A protein and the small-molecule ligand that binds it are described below.
Small molecule (SMILES): COc1ccc(Br)cc1S(=O)(=O)Nc1cc2c(C)noc2cc1O

Binding-site contacts:
Ligand atom CAF contacts residue ILE119 of chain 1.A at 4.2 Å (hydrophobic).
Ligand atom CAT contacts residue ILE119 of chain 1.A at 4.2 Å (hydrophobic).
Ligand atom BRAX contacts residue TRP54 of chain 1.A at 4.2 Å.
Ligand atom BRAX contacts residue ILE119 of chain 1.A at 3.8 Å.
Ligand atom OAG contacts residue TYR112 of chain 1.A at 3.8 Å.
Ligand atom CAK contacts residue VAL60 of chain 1.A at 3.5 Å (hydrophobic).
Ligand atom CAE contacts residue LEU67 of chain 1.A at 4.0 Å (hydrophobic).
Ligand atom OAN contacts residue LEU65 of chain 1.A at 4.3 Å.
Ligand atom BRAX contacts residue ASP118 of chain 1.A at 4.1 Å.
Ligand atom CAJ contacts residue VAL60 of chain 1.A at 4.1 Å (hydrophobic).
Ligand atom OAG contacts residue TYR70 of chain 1.A at 4.2 Å.
Ligand atom NAL contacts residue TYR70 of chain 1.A at 4.1 Å.
Ligand atom OAO contacts residue LEU65 of chain 1.A at 3.5 Å.
Ligand atom CAA contacts residue ILE119 of chain 1.A at 4.1 Å (hydrophobic).
Ligand atom OAG contacts residue ILE119 of chain 1.A at 4.1 Å.
Ligand atom OAI contacts residue LEU67 of chain 1.A at 3.6 Å.
Ligand atom CAP contacts residue TRP54 of chain 1.A at 4.3 Å (hydrophobic).
Ligand atom OAN contacts residue TRP54 of chain 1.A at 3.5 Å.
Ligand atom NAH contacts residue LEU65 of chain 1.A at 3.9 Å.
Ligand atom CAB contacts residue LEU67 of chain 1.A at 4.2 Å (hydrophobic).
Ligand atom BRAX contacts residue MET122 of chain 1.A at 3.2 Å.
Ligand atom CAC contacts residue LEU67 of chain 1.A at 4.0 Å (hydrophobic).
Ligand atom NAL contacts residue ASN113 of chain 1.A at 3.9 Å.
Ligand atom CAE contacts residue ASN113 of chain 1.A at 3.8 Å.
Ligand atom CAJ contacts residue ILE119 of chain 1.A at 4.1 Å (hydrophobic).
Ligand atom SAM contacts residue LEU65 of chain 1.A at 4.2 Å.
Ligand atom OAG contacts residue ASN113 of chain 1.A at 3.0 Å (h-bond).
Ligand atom CAE contacts residue TYR112 of chain 1.A at 4.1 Å (hydrophobic).
Ligand atom OAN contacts residue PRO55 of chain 1.A at 4.0 Å.
Ligand atom CAT contacts residue TRP54 of chain 1.A at 4.1 Å (hydrophobic).
Ligand atom CAK contacts residue PRO55 of chain 1.A at 3.4 Å (hydrophobic).
Ligand atom CAB contacts residue ILE119 of chain 1.A at 4.3 Å (hydrophobic).
Ligand atom CAF contacts residue ASN113 of chain 1.A at 4.0 Å.
Ligand atom NAL contacts residue ILE119 of chain 1.A at 4.1 Å.
Ligand atom CAB contacts residue LEU65 of chain 1.A at 4.0 Å (hydrophobic).
Ligand atom CAD contacts residue LEU67 of chain 1.A at 3.8 Å (hydrophobic).
Ligand atom CAC contacts residue LEU65 of chain 1.A at 4.2 Å (hydrophobic).
Ligand atom CAU contacts residue ILE119 of chain 1.A at 4.1 Å (hydrophobic).
Ligand atom CAF contacts residue LEU67 of chain 1.A at 4.3 Å (hydrophobic).
Ligand atom CAU contacts residue TRP54 of chain 1.A at 3.6 Å (hydrophobic).

Sequence of chain 1.A:
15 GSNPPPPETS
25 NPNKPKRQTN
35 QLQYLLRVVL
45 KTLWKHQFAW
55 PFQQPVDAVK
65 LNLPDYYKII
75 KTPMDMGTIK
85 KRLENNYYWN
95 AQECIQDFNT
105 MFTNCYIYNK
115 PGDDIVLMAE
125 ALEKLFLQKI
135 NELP